Sequence of chain 2.C:
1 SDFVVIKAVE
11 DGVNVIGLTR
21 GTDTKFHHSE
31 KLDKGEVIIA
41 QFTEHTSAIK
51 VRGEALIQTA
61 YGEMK

Sequence of chain 2.D:
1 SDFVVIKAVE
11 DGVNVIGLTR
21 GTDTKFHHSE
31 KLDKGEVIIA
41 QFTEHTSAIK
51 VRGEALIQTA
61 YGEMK

Binding-site contacts:
Ligand atom CZ3 contacts residue GLY17 of chain 2.D at 3.6 Å.
Ligand atom CA contacts residue THR24 of chain 2.C at 3.2 Å.
Ligand atom OXT contacts residue HIS45 of chain 2.D at 3.9 Å.
Ligand atom CH2 contacts residue GLY17 of chain 2.D at 3.5 Å.
Ligand atom CE3 contacts residue HIS27 of chain 2.D at 3.9 Å.
Ligand atom N contacts residue GLY21 of chain 2.C at 2.7 Å (h-bond).
Ligand atom CD1 contacts residue THR43 of chain 2.D at 3.9 Å.
Ligand atom N contacts residue ARG20 of chain 2.C at 4.0 Å.
Ligand atom NE1 contacts residue ALA40 of chain 2.D at 3.8 Å.
Ligand atom C contacts residue SER47 of chain 2.C at 3.5 Å.
Ligand atom CE2 contacts residue ALA40 of chain 2.D at 4.0 Å (hydrophobic).
Ligand atom C contacts residue THR46 of chain 2.D at 3.9 Å.
Ligand atom CB contacts residue THR24 of chain 2.C at 3.4 Å.
Ligand atom CZ2 contacts residue ALA40 of chain 2.D at 3.9 Å (hydrophobic).
Ligand atom OXT contacts residue THR46 of chain 2.D at 2.8 Å (h-bond).
Ligand atom O contacts residue ARG20 of chain 2.C at 3.4 Å.
Ligand atom CA contacts residue SER47 of chain 2.C at 3.9 Å.
Ligand atom CA contacts residue THR19 of chain 2.C at 3.8 Å.
Ligand atom O contacts residue GLY21 of chain 2.C at 3.0 Å (h-bond).
Ligand atom CZ2 contacts residue THR46 of chain 2.D at 4.0 Å.
Ligand atom O contacts residue THR43 of chain 2.D at 3.6 Å.
Ligand atom CE2 contacts residue GLN41 of chain 2.D at 3.9 Å.
Ligand atom O contacts residue THR19 of chain 2.C at 4.0 Å.
Ligand atom OXT contacts residue THR43 of chain 2.D at 2.5 Å (h-bond).
Ligand atom CZ2 contacts residue ILE49 of chain 2.D at 3.8 Å (hydrophobic).
Ligand atom N contacts residue ASP23 of chain 2.C at 3.0 Å (salt-bridge).
Ligand atom CG contacts residue SER47 of chain 2.C at 3.8 Å.
Ligand atom CD1 contacts residue SER47 of chain 2.C at 3.5 Å.
Ligand atom O contacts residue SER47 of chain 2.C at 2.9 Å (h-bond).
Ligand atom CB contacts residue THR19 of chain 2.C at 3.7 Å.
Ligand atom CD1 contacts residue GLN41 of chain 2.D at 3.5 Å.
Ligand atom OXT contacts residue GLY21 of chain 2.C at 4.0 Å.
Ligand atom C contacts residue GLY21 of chain 2.C at 3.4 Å.
Ligand atom N contacts residue THR19 of chain 2.C at 2.8 Å (h-bond).
Ligand atom CH2 contacts residue ILE16 of chain 2.D at 4.0 Å (hydrophobic).
Ligand atom C contacts residue THR43 of chain 2.D at 3.5 Å.
Ligand atom N contacts residue THR24 of chain 2.C at 2.9 Å (h-bond).
Ligand atom CB contacts residue SER47 of chain 2.C at 3.4 Å.
Ligand atom CA contacts residue GLY21 of chain 2.C at 3.5 Å.
Ligand atom NE1 contacts residue GLN41 of chain 2.D at 2.8 Å (h-bond).

The protein below binds the small molecule below.
Small molecule (SMILES): N[C@@H](Cc1c[nH]c2ccccc12)C(=O)O